A protein and the small-molecule ligand that binds it are described below.
Small molecule (SMILES): CC(=O)N[C@H]1[C@H](O[C@H]2[C@H](O)[C@@H](NC(C)=O)CO[C@@H]2CO)O[C@H](CO)[C@@H](O)[C@@H]1O

Binding-site contacts:
Ligand atom O5 contacts residue ASN146 of chain 1.A at 4.2 Å.
Ligand atom C7 contacts residue LEU86 of chain 1.A at 3.7 Å (hydrophobic).
Ligand atom O5 contacts residue THR174 of chain 1.A at 4.3 Å.
Ligand atom C7 contacts residue ASN146 of chain 1.A at 4.5 Å.
Ligand atom O7 contacts residue LEU86 of chain 1.A at 2.9 Å.
Ligand atom O4 contacts residue ASN146 of chain 1.A at 3.4 Å (h-bond).
Ligand atom O7 contacts residue ASN172 of chain 1.A at 4.2 Å.
Ligand atom O7 contacts residue THR174 of chain 1.A at 4.2 Å.
Ligand atom C4 contacts residue ASN172 of chain 1.A at 4.1 Å.
Ligand atom C1 contacts residue THR174 of chain 1.A at 3.4 Å.
Ligand atom N2 contacts residue ASN146 of chain 1.A at 3.8 Å.
Ligand atom C5 contacts residue ASN146 of chain 1.A at 3.4 Å.
Ligand atom C8 contacts residue LEU86 of chain 1.A at 4.4 Å (hydrophobic).
Ligand atom N2 contacts residue ASN172 of chain 1.A at 2.6 Å (h-bond).
Ligand atom C2 contacts residue ASN172 of chain 1.A at 2.2 Å.
Ligand atom C6 contacts residue ASN170 of chain 1.A at 4.3 Å.
Ligand atom C8 contacts residue ASN146 of chain 1.A at 4.1 Å.
Ligand atom N2 contacts residue THR174 of chain 1.A at 4.1 Å.
Ligand atom C1 contacts residue ASN146 of chain 1.A at 4.2 Å.
Ligand atom C4 contacts residue ASN146 of chain 1.A at 3.9 Å.
Ligand atom C2 contacts residue ASN146 of chain 1.A at 4.3 Å.
Ligand atom C8 contacts residue ASN172 of chain 1.A at 3.6 Å.
Ligand atom C3 contacts residue ASN146 of chain 1.A at 4.0 Å.
Ligand atom N2 contacts residue LEU86 of chain 1.A at 4.4 Å.
Ligand atom C2 contacts residue THR174 of chain 1.A at 4.4 Å.
Ligand atom C3 contacts residue ASN172 of chain 1.A at 3.6 Å.
Ligand atom C5 contacts residue ASN170 of chain 1.A at 4.3 Å.
Ligand atom C7 contacts residue ASN172 of chain 1.A at 3.3 Å.
Ligand atom C1 contacts residue ASN170 of chain 1.A at 4.1 Å.
Ligand atom C1 contacts residue ASN172 of chain 1.A at 1.5 Å.
Ligand atom O5 contacts residue ASN170 of chain 1.A at 3.9 Å.
Ligand atom O5 contacts residue ASN172 of chain 1.A at 2.4 Å (h-bond).
Ligand atom C6 contacts residue ASN146 of chain 1.A at 4.2 Å.
Ligand atom C5 contacts residue ASN172 of chain 1.A at 3.7 Å.

Sequence of chain 1.A:
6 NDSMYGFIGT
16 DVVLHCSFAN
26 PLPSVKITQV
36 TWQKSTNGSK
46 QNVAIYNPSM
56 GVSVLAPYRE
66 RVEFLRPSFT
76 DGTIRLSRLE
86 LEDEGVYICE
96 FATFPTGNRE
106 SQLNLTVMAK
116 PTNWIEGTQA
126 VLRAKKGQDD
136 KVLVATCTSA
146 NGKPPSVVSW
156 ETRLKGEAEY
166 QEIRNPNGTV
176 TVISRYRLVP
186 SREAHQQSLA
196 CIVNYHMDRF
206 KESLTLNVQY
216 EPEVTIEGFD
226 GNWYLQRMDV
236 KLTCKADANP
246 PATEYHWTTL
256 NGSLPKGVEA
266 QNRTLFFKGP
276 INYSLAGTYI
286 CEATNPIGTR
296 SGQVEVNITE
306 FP